Sequence of chain 1.L:
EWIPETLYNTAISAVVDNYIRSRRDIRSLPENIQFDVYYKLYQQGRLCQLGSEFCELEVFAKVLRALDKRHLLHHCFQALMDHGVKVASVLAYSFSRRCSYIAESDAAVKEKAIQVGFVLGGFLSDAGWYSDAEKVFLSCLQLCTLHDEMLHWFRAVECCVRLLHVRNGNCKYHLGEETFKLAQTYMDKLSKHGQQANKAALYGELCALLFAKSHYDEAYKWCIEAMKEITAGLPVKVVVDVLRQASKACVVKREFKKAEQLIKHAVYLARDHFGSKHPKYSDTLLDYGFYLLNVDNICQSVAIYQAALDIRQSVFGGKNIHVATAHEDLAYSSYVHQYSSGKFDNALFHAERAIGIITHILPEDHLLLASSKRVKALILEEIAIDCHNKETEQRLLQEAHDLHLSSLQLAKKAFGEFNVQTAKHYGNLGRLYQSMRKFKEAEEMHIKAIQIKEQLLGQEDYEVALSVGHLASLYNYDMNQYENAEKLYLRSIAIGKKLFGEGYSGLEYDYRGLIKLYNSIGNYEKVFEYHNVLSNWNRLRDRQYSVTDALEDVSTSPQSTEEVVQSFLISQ

Binding-site contacts:
Ligand atom OXT contacts residue LYS430 of chain 1.L at 3.4 Å.
Ligand atom O contacts residue TYR338 of chain 1.L at 2.5 Å (h-bond).
Ligand atom NH2 contacts residue SER441 of chain 1.L at 2.5 Å (h-bond).
Ligand atom CD2 contacts residue TYR515 of chain 1.L at 3.6 Å (hydrophobic).
Ligand atom CD1 contacts residue TYR345 of chain 1.L at 3.6 Å (hydrophobic).
Ligand atom O contacts residue TYR345 of chain 1.L at 2.7 Å (h-bond).
Ligand atom CD contacts residue GLN440 of chain 1.L at 3.3 Å.
Ligand atom O contacts residue TYR483 of chain 1.L at 3.3 Å.
Ligand atom CG contacts residue TYR515 of chain 1.L at 3.5 Å (hydrophobic).
Ligand atom OD1 contacts residue TYR515 of chain 1.L at 3.1 Å.
Ligand atom OXT contacts residue TYR338 of chain 1.L at 3.5 Å (h-bond).
Ligand atom CD contacts residue ASN434 of chain 1.L at 3.2 Å.
Ligand atom CB contacts residue TYR483 of chain 1.L at 3.6 Å (hydrophobic).
Ligand atom CG contacts residue LYS430 of chain 1.L at 3.5 Å.
Ligand atom CD contacts residue VAL342 of chain 1.L at 3.6 Å (hydrophobic).
Ligand atom O contacts residue LYS430 of chain 1.L at 3.4 Å.
Ligand atom N contacts residue TYR345 of chain 1.L at 3.5 Å (h-bond).
Ligand atom NH1 contacts residue ILE391 of chain 1.L at 3.4 Å.
Ligand atom ND2 contacts residue LEU472 of chain 1.L at 3.5 Å.
Ligand atom ND2 contacts residue GLY512 of chain 1.L at 3.4 Å.
Ligand atom N contacts residue ARG437 of chain 1.L at 3.5 Å (salt-bridge).
Ligand atom CA contacts residue ASN434 of chain 1.L at 3.6 Å.
Ligand atom OG1 contacts residue GLN440 of chain 1.L at 3.6 Å (h-bond).
Ligand atom CE contacts residue TYR468 of chain 1.L at 3.5 Å (hydrophobic).
Ligand atom CA contacts residue ARG437 of chain 1.L at 3.4 Å.
Ligand atom O contacts residue TYR345 of chain 1.L at 2.7 Å (h-bond).
Ligand atom O contacts residue ARG437 of chain 1.L at 3.1 Å (salt-bridge).
Ligand atom O contacts residue LEU472 of chain 1.L at 3.4 Å.
Ligand atom NZ contacts residue TYR468 of chain 1.L at 2.4 Å (h-bond).
Ligand atom CD1 contacts residue TYR515 of chain 1.L at 3.6 Å (hydrophobic).
Ligand atom O contacts residue HIS476 of chain 1.L at 2.8 Å (h-bond).
Ligand atom C contacts residue TYR345 of chain 1.L at 3.1 Å (hydrophobic).
Ligand atom CA contacts residue TYR483 of chain 1.L at 3.6 Å (hydrophobic).
Ligand atom NH1 contacts residue SER441 of chain 1.L at 3.5 Å (h-bond).
Ligand atom C contacts residue TYR345 of chain 1.L at 3.1 Å (hydrophobic).
Ligand atom CZ contacts residue SER441 of chain 1.L at 3.0 Å.
Ligand atom O contacts residue ARG380 of chain 1.L at 2.9 Å (salt-bridge).
Ligand atom NE contacts residue ARG437 of chain 1.L at 3.5 Å (salt-bridge).
Ligand atom CA contacts residue TYR345 of chain 1.L at 3.6 Å (hydrophobic).
Ligand atom C contacts residue LYS430 of chain 1.L at 3.6 Å.

The small molecule below binds the protein below.
Small molecule (SMILES): CC(C)C[C@H](N)C(=O)N[C@H](C(=O)N[C@@H](CCCN=C(N)N)C(=O)N[C@@H](CC(N)=O)C(=O)N[C@@H](CCCCN)C(=O)NCC(=O)N1CCC[C@H]1C(=O)O)[C@@H](C)O